This protein binds this small molecule.
Small molecule (SMILES): CCC1=C(C)[C@@H](CC2=N/C(=C\c3[nH]c(/C=C4\NC(=O)C(C)=C4CC)c(C)c3CCC(=O)O)C(CCC(=O)O)=C2C)NC1=O

Sequence of chain 1.A:
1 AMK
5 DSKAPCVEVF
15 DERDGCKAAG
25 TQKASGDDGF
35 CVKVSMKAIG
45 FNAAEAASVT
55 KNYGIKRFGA

Sequence of chain 1.E:
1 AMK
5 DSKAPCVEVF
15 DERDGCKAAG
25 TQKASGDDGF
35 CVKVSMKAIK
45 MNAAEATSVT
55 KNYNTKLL

Sequence of chain 1.B:
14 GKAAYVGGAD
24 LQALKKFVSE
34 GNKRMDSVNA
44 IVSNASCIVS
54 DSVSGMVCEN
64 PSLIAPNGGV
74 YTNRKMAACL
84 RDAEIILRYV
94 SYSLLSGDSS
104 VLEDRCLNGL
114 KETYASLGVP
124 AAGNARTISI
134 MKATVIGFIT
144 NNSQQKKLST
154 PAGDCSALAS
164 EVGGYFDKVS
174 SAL

Binding-site contacts:
Ligand atom CAA contacts residue PHE62 of chain 1.A at 3.5 Å (hydrophobic).
Ligand atom NB contacts residue ALA64 of chain 1.A at 3.4 Å.
Ligand atom OD contacts residue CYS61 of chain 1.B at 3.4 Å (h-bond).
Ligand atom C4A contacts residue PHE62 of chain 1.A at 3.4 Å (hydrophobic).
Ligand atom CGC contacts residue ARG129 of chain 1.B at 3.1 Å.
Ligand atom C3D contacts residue CYS61 of chain 1.B at 2.8 Å (hydrophobic).
Ligand atom O1B contacts residue ALA64 of chain 1.A at 3.4 Å.
Ligand atom C3A contacts residue PHE62 of chain 1.A at 3.3 Å (hydrophobic).
Ligand atom NC contacts residue ALA64 of chain 1.A at 3.5 Å.
Ligand atom C1B contacts residue THR137 of chain 1.B at 3.5 Å.
Ligand atom OA contacts residue GLN148 of chain 1.B at 3.0 Å (h-bond).
Ligand atom CBD contacts residue CYS61 of chain 1.B at 2.7 Å (hydrophobic).
Ligand atom CAA contacts residue LEU61 of chain 1.E at 3.5 Å (hydrophobic).
Ligand atom C4D contacts residue CYS61 of chain 1.B at 3.4 Å (hydrophobic).
Ligand atom O1B contacts residue GLY63 of chain 1.A at 2.8 Å (h-bond).
Ligand atom CAD contacts residue TYR57 of chain 1.E at 3.3 Å (hydrophobic).
Ligand atom O2B contacts residue ALA64 of chain 1.A at 3.6 Å.
Ligand atom C4B contacts residue THR137 of chain 1.B at 3.4 Å.
Ligand atom NB contacts residue THR137 of chain 1.B at 3.3 Å (h-bond).
Ligand atom CHA contacts residue LEU61 of chain 1.E at 3.6 Å (hydrophobic).
Ligand atom C2A contacts residue PHE62 of chain 1.A at 3.5 Å (hydrophobic).
Ligand atom CAD contacts residue TYR57 of chain 1.A at 3.3 Å (hydrophobic).
Ligand atom C3A contacts residue LEU61 of chain 1.E at 3.5 Å (hydrophobic).
Ligand atom OD contacts residue LYS60 of chain 1.A at 3.6 Å.
Ligand atom CBA contacts residue CYS50 of chain 1.B at 1.8 Å (hydrophobic).
Ligand atom CAA contacts residue CYS50 of chain 1.B at 2.8 Å (hydrophobic).
Ligand atom O2C contacts residue ARG129 of chain 1.B at 3.1 Å (salt-bridge).
Ligand atom CBA contacts residue ILE51 of chain 1.B at 3.4 Å (hydrophobic).
Ligand atom C4D contacts residue LYS60 of chain 1.E at 3.6 Å.
Ligand atom NA contacts residue PHE62 of chain 1.A at 3.4 Å.
Ligand atom CMD contacts residue ASP54 of chain 1.B at 3.6 Å.
Ligand atom NB contacts residue ASP54 of chain 1.B at 2.9 Å (salt-bridge).
Ligand atom ND contacts residue LYS60 of chain 1.E at 3.6 Å.
Ligand atom OA contacts residue LYS149 of chain 1.B at 3.0 Å (salt-bridge).
Ligand atom CAB contacts residue ALA136 of chain 1.B at 3.5 Å (hydrophobic).
Ligand atom CAD contacts residue CYS61 of chain 1.B at 1.9 Å (hydrophobic).
Ligand atom C4A contacts residue LEU61 of chain 1.E at 3.5 Å (hydrophobic).
Ligand atom C1A contacts residue PHE62 of chain 1.A at 3.5 Å (hydrophobic).
Ligand atom NC contacts residue ASP54 of chain 1.B at 2.9 Å (salt-bridge).
Ligand atom O1C contacts residue ARG129 of chain 1.B at 2.9 Å (salt-bridge).